Binding-site contacts:
Ligand atom N02 contacts residue HEM1 of chain 1.C at 3.8 Å.
Ligand atom N01 contacts residue GLU296 of chain 1.A at 2.6 Å (salt-bridge).
Ligand atom C24 contacts residue TRP382 of chain 1.A at 3.8 Å (hydrophobic).
Ligand atom N02 contacts residue PRO269 of chain 1.A at 3.6 Å.
Ligand atom C02 contacts residue GLU296 of chain 1.A at 3.5 Å.
Ligand atom C04 contacts residue HEM1 of chain 1.C at 3.3 Å.
Ligand atom C25 contacts residue HEM1 of chain 1.C at 3.5 Å.
Ligand atom C10 contacts residue GLU296 of chain 1.A at 3.5 Å.
Ligand atom C09 contacts residue HEM1 of chain 1.C at 3.5 Å.
Ligand atom C28 contacts residue TRP382 of chain 1.A at 4.0 Å (hydrophobic).
Ligand atom C22 contacts residue HEM1 of chain 1.C at 3.8 Å.
Ligand atom C28 contacts residue LEU41 of chain 1.A at 3.5 Å (hydrophobic).
Ligand atom C27 contacts residue TRP382 of chain 1.A at 4.0 Å (hydrophobic).
Ligand atom C09 contacts residue GLU296 of chain 1.A at 3.4 Å.
Ligand atom C06 contacts residue PHE288 of chain 1.A at 3.5 Å (hydrophobic).
Ligand atom C06 contacts residue HEM1 of chain 1.C at 3.2 Å.
Ligand atom C27 contacts residue HEM1 of chain 1.C at 3.0 Å.
Ligand atom C07 contacts residue HEM1 of chain 1.C at 3.5 Å.
Ligand atom C08 contacts residue HEM1 of chain 1.C at 3.6 Å.
Ligand atom C26 contacts residue HEM1 of chain 1.C at 3.2 Å.
Ligand atom C07 contacts residue VAL271 of chain 1.A at 3.2 Å (hydrophobic).
Ligand atom C11 contacts residue HEM1 of chain 1.C at 3.2 Å.
Ligand atom C02 contacts residue HEM1 of chain 1.C at 3.7 Å.
Ligand atom C26 contacts residue TRP382 of chain 1.A at 3.8 Å (hydrophobic).
Ligand atom C27 contacts residue TYR410 of chain 1.A at 3.3 Å (hydrophobic).
Ligand atom C03 contacts residue HEM1 of chain 1.C at 3.0 Å.
Ligand atom C02 contacts residue TRP291 of chain 1.A at 3.9 Å (hydrophobic).
Ligand atom N02 contacts residue GLU296 of chain 1.A at 2.6 Å (salt-bridge).
Ligand atom C08 contacts residue VAL271 of chain 1.A at 3.6 Å (hydrophobic).
Ligand atom C10 contacts residue HEM1 of chain 1.C at 3.8 Å.
Ligand atom C06 contacts residue VAL271 of chain 1.A at 3.6 Å (hydrophobic).
Ligand atom N02 contacts residue TRP291 of chain 1.A at 2.8 Å (h-bond).
Ligand atom N30 contacts residue H4B1 of chain 1.D at 3.7 Å.
Ligand atom N02 contacts residue TYR292 of chain 1.A at 3.6 Å.
Ligand atom C02 contacts residue PRO269 of chain 1.A at 4.0 Å (hydrophobic).
Ligand atom C28 contacts residue MET40 of chain 1.A at 3.5 Å (hydrophobic).
Ligand atom O12 contacts residue VAL271 of chain 1.A at 4.0 Å.
Ligand atom C05 contacts residue HEM1 of chain 1.C at 3.6 Å.
Ligand atom C25 contacts residue TRP382 of chain 1.A at 3.6 Å (hydrophobic).
Ligand atom N01 contacts residue HEM1 of chain 1.C at 3.9 Å.

Sequence of chain 1.A:
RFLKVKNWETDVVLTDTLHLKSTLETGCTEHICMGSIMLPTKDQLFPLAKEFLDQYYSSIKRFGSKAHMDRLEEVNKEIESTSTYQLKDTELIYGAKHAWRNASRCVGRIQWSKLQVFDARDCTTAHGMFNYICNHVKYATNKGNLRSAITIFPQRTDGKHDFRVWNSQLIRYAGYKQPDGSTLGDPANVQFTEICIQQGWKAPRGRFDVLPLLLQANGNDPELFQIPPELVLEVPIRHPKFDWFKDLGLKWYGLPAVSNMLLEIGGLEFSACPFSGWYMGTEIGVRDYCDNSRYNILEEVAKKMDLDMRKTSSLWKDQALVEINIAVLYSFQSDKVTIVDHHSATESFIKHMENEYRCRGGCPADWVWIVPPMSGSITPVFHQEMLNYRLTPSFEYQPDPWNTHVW

This protein binds this small molecule.
Small molecule (SMILES): CCc1cc(CNC)cc(OCc2ccc3ccc(N)nc3c2)c1